Binding-site contacts:
Ligand atom C4 contacts residue ASN285 of chain 1.C at 4.2 Å.
Ligand atom C3 contacts residue VAL297 of chain 1.C at 4.3 Å (hydrophobic).
Ligand atom C2 contacts residue VAL297 of chain 1.C at 4.1 Å (hydrophobic).
Ligand atom C5 contacts residue ASN285 of chain 1.C at 3.7 Å.
Ligand atom O5 contacts residue ASN298 of chain 1.C at 4.0 Å.
Ligand atom C1 contacts residue VAL297 of chain 1.C at 3.8 Å (hydrophobic).
Ligand atom N2 contacts residue VAL297 of chain 1.C at 3.6 Å.
Ligand atom O7 contacts residue ASN285 of chain 1.C at 3.1 Å (h-bond).
Ligand atom C8 contacts residue SER45 of chain 1.C at 3.6 Å.
Ligand atom C3 contacts residue ASN285 of chain 1.C at 3.8 Å.
Ligand atom O6 contacts residue ASN298 of chain 1.C at 3.7 Å.
Ligand atom N2 contacts residue ASN285 of chain 1.C at 2.9 Å (h-bond).
Ligand atom C1 contacts residue ASN298 of chain 1.C at 4.1 Å.
Ligand atom O5 contacts residue ASN285 of chain 1.C at 2.4 Å (h-bond).
Ligand atom C8 contacts residue VAL297 of chain 1.C at 4.1 Å (hydrophobic).
Ligand atom O6 contacts residue ASN285 of chain 1.C at 4.1 Å.
Ligand atom C7 contacts residue ASN285 of chain 1.C at 3.1 Å.
Ligand atom C5 contacts residue ASN298 of chain 1.C at 4.1 Å.
Ligand atom C1 contacts residue ASN285 of chain 1.C at 1.4 Å.
Ligand atom C2 contacts residue ASN285 of chain 1.C at 2.5 Å.
Ligand atom C7 contacts residue VAL297 of chain 1.C at 4.5 Å (hydrophobic).
Ligand atom C8 contacts residue ASN285 of chain 1.C at 4.3 Å.
Ligand atom C8 contacts residue GLU398 of chain 1.C at 3.5 Å.

Sequence of chain 1.C:
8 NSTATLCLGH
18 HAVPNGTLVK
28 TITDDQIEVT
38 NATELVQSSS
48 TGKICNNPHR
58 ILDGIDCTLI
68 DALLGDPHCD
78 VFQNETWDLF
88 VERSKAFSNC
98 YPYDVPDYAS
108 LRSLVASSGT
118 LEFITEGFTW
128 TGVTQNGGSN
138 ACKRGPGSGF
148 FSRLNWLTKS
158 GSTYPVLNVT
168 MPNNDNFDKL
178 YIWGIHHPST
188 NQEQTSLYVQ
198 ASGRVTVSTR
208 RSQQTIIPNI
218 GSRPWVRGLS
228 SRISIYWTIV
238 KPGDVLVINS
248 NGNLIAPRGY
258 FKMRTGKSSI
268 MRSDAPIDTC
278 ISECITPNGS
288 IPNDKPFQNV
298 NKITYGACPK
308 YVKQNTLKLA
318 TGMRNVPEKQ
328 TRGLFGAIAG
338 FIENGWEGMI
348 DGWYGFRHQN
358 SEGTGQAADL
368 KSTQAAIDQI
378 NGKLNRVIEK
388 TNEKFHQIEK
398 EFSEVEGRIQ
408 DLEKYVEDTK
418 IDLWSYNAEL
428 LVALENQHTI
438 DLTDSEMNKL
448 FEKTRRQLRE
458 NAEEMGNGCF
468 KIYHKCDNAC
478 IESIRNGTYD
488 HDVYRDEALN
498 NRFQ

This protein binds this small molecule.
Small molecule (SMILES): CC(=O)N[C@H]1[C@H](O[C@H]2[C@H](O)[C@@H](NC(C)=O)CO[C@@H]2CO)O[C@H](CO)[C@@H](O[C@@H]2O[C@H](CO)[C@@H](O)[C@H](O)[C@@H]2O)[C@@H]1O